Sequence of chain 1.B:
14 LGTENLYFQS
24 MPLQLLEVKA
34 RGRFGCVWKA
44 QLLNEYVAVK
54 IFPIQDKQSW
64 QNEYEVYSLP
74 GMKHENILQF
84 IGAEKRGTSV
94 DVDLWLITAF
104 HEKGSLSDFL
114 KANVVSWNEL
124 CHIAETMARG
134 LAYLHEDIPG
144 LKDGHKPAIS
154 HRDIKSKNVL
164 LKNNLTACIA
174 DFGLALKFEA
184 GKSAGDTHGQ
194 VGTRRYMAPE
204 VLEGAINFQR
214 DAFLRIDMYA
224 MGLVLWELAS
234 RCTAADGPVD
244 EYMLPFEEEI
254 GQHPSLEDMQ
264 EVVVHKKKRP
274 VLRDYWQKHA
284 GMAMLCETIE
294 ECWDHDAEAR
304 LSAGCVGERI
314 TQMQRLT

This small molecule binds to this protein.
Small molecule (SMILES): Cn1c2c(c3ccc(Cl)c(Cl)c31)CCNC2=O

Binding-site contacts:
Ligand atom O17 contacts residue LYS53 of chain 1.B at 2.6 Å (salt-bridge).
Ligand atom C07 contacts residue ARG34 of chain 1.B at 4.1 Å.
Ligand atom C06 contacts residue GLY35 of chain 1.B at 3.6 Å.
Ligand atom C04 contacts residue LYS53 of chain 1.B at 3.5 Å.
Ligand atom C13 contacts residue LEU163 of chain 1.B at 3.3 Å (hydrophobic).
Ligand atom C04 contacts residue ASP174 of chain 1.B at 3.7 Å.
Ligand atom C06 contacts residue ASN161 of chain 1.B at 3.6 Å.
Ligand atom C07 contacts residue LYS160 of chain 1.B at 4.2 Å.
Ligand atom C06 contacts residue ASP174 of chain 1.B at 3.6 Å.
Ligand atom N02 contacts residue VAL40 of chain 1.B at 4.0 Å.
Ligand atom C01 contacts residue THR101 of chain 1.B at 3.8 Å.
Ligand atom CL2 contacts residue GLY107 of chain 1.B at 3.9 Å.
Ligand atom N05 contacts residue ASP174 of chain 1.B at 2.9 Å (salt-bridge).
Ligand atom N05 contacts residue GLY35 of chain 1.B at 4.1 Å.
Ligand atom O17 contacts residue ASP174 of chain 1.B at 3.7 Å.
Ligand atom C01 contacts residue LEU81 of chain 1.B at 3.3 Å (hydrophobic).
Ligand atom C06 contacts residue ARG34 of chain 1.B at 4.1 Å.
Ligand atom C14 contacts residue LEU163 of chain 1.B at 3.5 Å (hydrophobic).
Ligand atom CL2 contacts residue PHE103 of chain 1.B at 3.6 Å.
Ligand atom N02 contacts residue LEU163 of chain 1.B at 3.9 Å.
Ligand atom C08 contacts residue VAL40 of chain 1.B at 4.0 Å (hydrophobic).
Ligand atom C11 contacts residue GLY107 of chain 1.B at 4.0 Å.
Ligand atom CL1 contacts residue LEU163 of chain 1.B at 3.6 Å.
Ligand atom C11 contacts residue LEU163 of chain 1.B at 3.8 Å (hydrophobic).
Ligand atom C09 contacts residue LEU163 of chain 1.B at 3.9 Å (hydrophobic).
Ligand atom C10 contacts residue LEU163 of chain 1.B at 3.8 Å (hydrophobic).
Ligand atom C14 contacts residue VAL40 of chain 1.B at 3.8 Å (hydrophobic).
Ligand atom CL2 contacts residue HIS104 of chain 1.B at 3.0 Å.
Ligand atom C04 contacts residue VAL40 of chain 1.B at 3.9 Å (hydrophobic).
Ligand atom CL2 contacts residue LYS32 of chain 1.B at 3.9 Å.
Ligand atom CL1 contacts residue ALA102 of chain 1.B at 3.4 Å.
Ligand atom C13 contacts residue VAL40 of chain 1.B at 4.1 Å (hydrophobic).
Ligand atom C11 contacts residue LYS32 of chain 1.B at 4.0 Å.
Ligand atom CL1 contacts residue THR101 of chain 1.B at 4.1 Å.
Ligand atom C10 contacts residue ALA33 of chain 1.B at 3.8 Å (hydrophobic).
Ligand atom N05 contacts residue ASN161 of chain 1.B at 4.1 Å.
Ligand atom C03 contacts residue VAL40 of chain 1.B at 3.7 Å (hydrophobic).
Ligand atom C12 contacts residue LEU163 of chain 1.B at 3.8 Å (hydrophobic).
Ligand atom N05 contacts residue LYS53 of chain 1.B at 4.0 Å.
Ligand atom CL1 contacts residue ALA51 of chain 1.B at 3.4 Å.